Sequence of chain 1.A:
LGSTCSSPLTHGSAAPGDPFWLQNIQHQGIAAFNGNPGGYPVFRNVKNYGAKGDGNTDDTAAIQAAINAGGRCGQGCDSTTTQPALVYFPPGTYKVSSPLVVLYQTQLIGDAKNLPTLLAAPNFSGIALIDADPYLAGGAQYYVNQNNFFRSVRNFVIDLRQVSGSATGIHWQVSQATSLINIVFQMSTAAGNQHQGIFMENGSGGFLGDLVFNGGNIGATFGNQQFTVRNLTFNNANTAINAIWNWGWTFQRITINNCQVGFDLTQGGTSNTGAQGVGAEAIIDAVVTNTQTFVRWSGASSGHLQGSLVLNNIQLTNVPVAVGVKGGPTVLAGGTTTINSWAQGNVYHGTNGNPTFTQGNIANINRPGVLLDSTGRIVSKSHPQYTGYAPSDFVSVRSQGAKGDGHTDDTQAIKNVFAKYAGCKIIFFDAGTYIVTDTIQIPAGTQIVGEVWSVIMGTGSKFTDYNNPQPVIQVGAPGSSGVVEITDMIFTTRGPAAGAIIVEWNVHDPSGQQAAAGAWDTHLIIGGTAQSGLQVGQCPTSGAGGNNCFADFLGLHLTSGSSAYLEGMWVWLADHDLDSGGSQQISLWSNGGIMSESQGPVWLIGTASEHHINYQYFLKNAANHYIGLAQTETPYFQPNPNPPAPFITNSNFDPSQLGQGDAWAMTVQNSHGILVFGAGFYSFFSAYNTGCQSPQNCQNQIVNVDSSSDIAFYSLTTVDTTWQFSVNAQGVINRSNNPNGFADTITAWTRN

A protein and the small-molecule ligand that binds it are described below.
Small molecule (SMILES): CC(=O)N[C@H]1[C@H](O[C@H]2[C@H](O)[C@@H](NC(C)=O)CO[C@@H]2CO)O[C@H](CO)[C@@H](O[C@@H]2O[C@H](CO)[C@@H](O)[C@H](O)[C@@H]2O)[C@@H]1O

Binding-site contacts:
Ligand atom C8 contacts residue VAL190 of chain 1.A at 3.9 Å (hydrophobic).
Ligand atom O6 contacts residue ASN188 of chain 1.A at 2.8 Å (h-bond).
Ligand atom O7 contacts residue ASN237 of chain 1.A at 3.1 Å (h-bond).
Ligand atom C2 contacts residue ASN237 of chain 1.A at 2.2 Å.
Ligand atom O5 contacts residue ASP216 of chain 1.A at 3.4 Å.
Ligand atom O7 contacts residue ASP216 of chain 1.A at 3.7 Å.
Ligand atom C6 contacts residue ASN188 of chain 1.A at 3.6 Å.
Ligand atom O5 contacts residue ASN237 of chain 1.A at 2.3 Å (h-bond).
Ligand atom C6 contacts residue VAL218 of chain 1.A at 4.5 Å (hydrophobic).
Ligand atom O6 contacts residue ASP216 of chain 1.A at 3.6 Å.
Ligand atom C3 contacts residue ASN237 of chain 1.A at 3.6 Å.
Ligand atom C7 contacts residue ASN237 of chain 1.A at 3.1 Å.
Ligand atom N2 contacts residue ASN188 of chain 1.A at 4.4 Å.
Ligand atom C7 contacts residue SER386 of chain 1.A at 3.6 Å.
Ligand atom C1 contacts residue ASP216 of chain 1.A at 3.7 Å.
Ligand atom O5 contacts residue LEU217 of chain 1.A at 4.5 Å.
Ligand atom O7 contacts residue SER386 of chain 1.A at 2.8 Å (h-bond).
Ligand atom C5 contacts residue ASP216 of chain 1.A at 4.4 Å.
Ligand atom N2 contacts residue ASN237 of chain 1.A at 2.8 Å (h-bond).
Ligand atom C6 contacts residue ASP216 of chain 1.A at 3.6 Å.
Ligand atom O7 contacts residue ARG236 of chain 1.A at 3.7 Å.
Ligand atom C8 contacts residue SER386 of chain 1.A at 3.6 Å.
Ligand atom C5 contacts residue ASN237 of chain 1.A at 3.6 Å.
Ligand atom C8 contacts residue ARG259 of chain 1.A at 3.6 Å.
Ligand atom C1 contacts residue ASN237 of chain 1.A at 1.4 Å.
Ligand atom C8 contacts residue VAL218 of chain 1.A at 4.5 Å (hydrophobic).
Ligand atom C8 contacts residue ASN237 of chain 1.A at 4.3 Å.
Ligand atom C2 contacts residue ASP216 of chain 1.A at 3.9 Å.
Ligand atom C4 contacts residue ASN237 of chain 1.A at 4.1 Å.